Binding-site contacts:
Ligand atom O1 contacts residue LYS609 of chain 1.A at 3.0 Å.
Ligand atom C2 contacts residue ARG686 of chain 1.A at 3.6 Å.
Ligand atom N4 contacts residue ARG686 of chain 1.A at 3.5 Å (salt-bridge).
Ligand atom N1 contacts residue ASP575 of chain 1.A at 2.8 Å (salt-bridge).
Ligand atom C2 contacts residue ASP482 of chain 1.A at 3.7 Å.
Ligand atom C4 contacts residue ARG686 of chain 1.A at 3.4 Å.
Ligand atom S1 contacts residue ARG610 of chain 1.A at 3.4 Å (salt-bridge).
Ligand atom C6 contacts residue LYS609 of chain 1.A at 3.8 Å.
Ligand atom S2 contacts residue ARG610 of chain 1.A at 3.6 Å.
Ligand atom O2 contacts residue ARG610 of chain 1.A at 2.9 Å (salt-bridge).
Ligand atom C1 contacts residue MET529 of chain 1.A at 3.7 Å (hydrophobic).
Ligand atom C15 contacts residue ASP482 of chain 1.A at 3.5 Å.
Ligand atom C15 contacts residue GOL1 of chain 1.E at 3.5 Å.
Ligand atom N8 contacts residue ARG686 of chain 1.A at 3.3 Å.
Ligand atom N1 contacts residue ASN502 of chain 1.A at 2.8 Å (h-bond).
Ligand atom C4 contacts residue PHE580 of chain 1.A at 3.8 Å (hydrophobic).
Ligand atom C10 contacts residue ARG610 of chain 1.A at 3.6 Å.
Ligand atom C16 contacts residue LYS609 of chain 1.A at 3.6 Å.
Ligand atom N2 contacts residue MET529 of chain 1.A at 3.4 Å (h-bond).
Ligand atom C1 contacts residue ASP575 of chain 1.A at 3.2 Å.
Ligand atom O3 contacts residue GLY605 of chain 1.A at 3.3 Å (h-bond).
Ligand atom N8 contacts residue ASP482 of chain 1.A at 2.7 Å (salt-bridge).
Ligand atom N3 contacts residue ASN502 of chain 1.A at 3.1 Å (h-bond).
Ligand atom N3 contacts residue ILE504 of chain 1.A at 3.6 Å.
Ligand atom C11 contacts residue ARG608 of chain 1.A at 3.6 Å.
Ligand atom C16 contacts residue MET529 of chain 1.A at 3.6 Å (hydrophobic).
Ligand atom O1 contacts residue ARG610 of chain 1.A at 2.7 Å (salt-bridge).
Ligand atom O3 contacts residue LYS609 of chain 1.A at 2.7 Å (salt-bridge).
Ligand atom N5 contacts residue PHE580 of chain 1.A at 3.3 Å.
Ligand atom N2 contacts residue ASP575 of chain 1.A at 2.7 Å (salt-bridge).
Ligand atom C1 contacts residue ASN502 of chain 1.A at 3.7 Å.
Ligand atom N4 contacts residue PHE580 of chain 1.A at 3.3 Å.
Ligand atom C7 contacts residue PHE580 of chain 1.A at 3.5 Å (hydrophobic).
Ligand atom C3 contacts residue ARG686 of chain 1.A at 3.6 Å.
Ligand atom C3 contacts residue PHE580 of chain 1.A at 3.7 Å (hydrophobic).
Ligand atom N4 contacts residue LYS609 of chain 1.A at 3.4 Å (salt-bridge).
Ligand atom N1 contacts residue PHE603 of chain 1.A at 3.4 Å.
Ligand atom N6 contacts residue ARG610 of chain 1.A at 3.1 Å (salt-bridge).
Ligand atom C5 contacts residue GOL1 of chain 1.E at 3.2 Å.
Ligand atom C15 contacts residue ARG686 of chain 1.A at 3.5 Å.

Sequence of chain 1.A:
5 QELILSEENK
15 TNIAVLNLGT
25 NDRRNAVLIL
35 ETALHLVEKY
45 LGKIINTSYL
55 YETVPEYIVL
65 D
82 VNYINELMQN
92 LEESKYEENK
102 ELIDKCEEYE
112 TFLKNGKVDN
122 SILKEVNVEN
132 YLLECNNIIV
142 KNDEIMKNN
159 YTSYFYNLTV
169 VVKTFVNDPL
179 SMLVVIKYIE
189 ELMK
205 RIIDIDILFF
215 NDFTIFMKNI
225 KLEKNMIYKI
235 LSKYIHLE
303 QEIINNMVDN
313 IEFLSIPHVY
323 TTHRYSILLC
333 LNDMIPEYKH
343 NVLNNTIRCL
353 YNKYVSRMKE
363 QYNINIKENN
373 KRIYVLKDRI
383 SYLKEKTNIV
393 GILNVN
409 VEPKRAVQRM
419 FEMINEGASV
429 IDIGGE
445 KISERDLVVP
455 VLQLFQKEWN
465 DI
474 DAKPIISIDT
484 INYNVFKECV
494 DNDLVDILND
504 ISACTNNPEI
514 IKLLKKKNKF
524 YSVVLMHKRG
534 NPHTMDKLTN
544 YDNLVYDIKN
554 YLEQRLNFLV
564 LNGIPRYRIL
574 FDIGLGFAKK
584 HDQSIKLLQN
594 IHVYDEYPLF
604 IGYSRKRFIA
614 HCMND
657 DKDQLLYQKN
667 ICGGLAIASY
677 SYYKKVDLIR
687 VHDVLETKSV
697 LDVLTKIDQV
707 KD

The small molecule below binds the protein below.
Small molecule (SMILES): Nc1nc2c(c(=O)[nH]1)N=C(CNc1ccc(S(=O)(=O)Nc3nccs3)cc1)CN2